The protein below binds the small molecule below.
Small molecule (SMILES): Nc1ccn([C@@H]2O[C@H](CO[P](=O)(O)O[C@H]3[C@@H](O)[C@H](n4ccc(=O)[nH]c4=O)O[C@@H]3CO[P](=O)(O)O[C@H]3[C@@H](O)[C@H](n4ccc(N)nc4=O)O[C@@H]3CO[P](=O)(O)O[C@H]3[C@@H](O)[C@H](n4ccc(=O)[nH]c4=O)O[C@@H]3CO[P](=O)(O)O[C@H]3[C@@H](O)[C@H](n4cnc5c(=O)nc(N)[nH]c54)O[C@@H]3CO[P](=O)(O)O[C@H]3[C@@H](O)[C@H](n4cnc5c(N)ncnc54)O[C@@H]3CO)[C@@H](O)[C@H]2O)c(=O)n1

Sequence of chain 49.C:
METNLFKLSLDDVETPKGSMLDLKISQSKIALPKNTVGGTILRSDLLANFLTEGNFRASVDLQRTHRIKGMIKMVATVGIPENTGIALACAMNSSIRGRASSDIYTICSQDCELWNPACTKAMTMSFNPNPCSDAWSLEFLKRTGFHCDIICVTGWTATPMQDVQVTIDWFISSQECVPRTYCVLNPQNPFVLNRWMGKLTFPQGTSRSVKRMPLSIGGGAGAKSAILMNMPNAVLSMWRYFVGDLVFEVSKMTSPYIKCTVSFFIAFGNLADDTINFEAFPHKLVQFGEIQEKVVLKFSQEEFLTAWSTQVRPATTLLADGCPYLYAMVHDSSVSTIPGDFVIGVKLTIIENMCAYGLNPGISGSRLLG

Binding-site contacts:
Ligand atom C4' contacts residue GLU2 of chain 49.C at 3.5 Å.
Ligand atom N6 contacts residue ILE350 of chain 3.C at 4.0 Å.
Ligand atom OP1 contacts residue THR124 of chain 3.C at 3.8 Å.
Ligand atom OP1 contacts residue THR3 of chain 49.C at 2.9 Å (h-bond).
Ligand atom OP1 contacts residue SER126 of chain 3.C at 2.8 Å (h-bond).
Ligand atom C4' contacts residue THR124 of chain 3.C at 3.6 Å.
Ligand atom C4 contacts residue VAL192 of chain 3.C at 3.9 Å (hydrophobic).
Ligand atom C6 contacts residue ILE350 of chain 3.C at 3.8 Å (hydrophobic).
Ligand atom C2 contacts residue VAL192 of chain 3.C at 3.7 Å (hydrophobic).
Ligand atom C5 contacts residue ILE350 of chain 3.C at 3.6 Å (hydrophobic).
Ligand atom OP1 contacts residue LYS7 of chain 49.C at 3.4 Å (salt-bridge).
Ligand atom P contacts residue THR3 of chain 49.C at 3.9 Å.
Ligand atom O3' contacts residue SER126 of chain 3.C at 3.3 Å.
Ligand atom N7 contacts residue ILE350 of chain 3.C at 3.8 Å.
Ligand atom OP1 contacts residue THR124 of chain 3.C at 4.0 Å.
Ligand atom P contacts residue SER126 of chain 3.C at 3.7 Å.
Ligand atom C1' contacts residue ARG180 of chain 3.C at 3.7 Å.
Ligand atom C5' contacts residue THR124 of chain 3.C at 3.5 Å.
Ligand atom N3 contacts residue VAL192 of chain 3.C at 3.4 Å.
Ligand atom OP2 contacts residue LYS7 of chain 49.C at 2.6 Å (salt-bridge).
Ligand atom O3' contacts residue GLU2 of chain 49.C at 3.6 Å.
Ligand atom O2' contacts residue SER126 of chain 3.C at 3.6 Å (h-bond).
Ligand atom C5' contacts residue GLU2 of chain 49.C at 3.2 Å.
Ligand atom N6 contacts residue THR349 of chain 3.C at 3.9 Å.
Ligand atom O2' contacts residue MET125 of chain 3.C at 3.6 Å.
Ligand atom C5' contacts residue SER126 of chain 3.C at 3.9 Å.
Ligand atom O4' contacts residue MET1 of chain 49.C at 3.7 Å.
Ligand atom C1' contacts residue PRO190 of chain 3.C at 3.9 Å (hydrophobic).
Ligand atom O5' contacts residue LYS7 of chain 49.C at 3.4 Å (salt-bridge).
Ligand atom C4' contacts residue MET1 of chain 49.C at 3.9 Å (hydrophobic).
Ligand atom P contacts residue LYS7 of chain 49.C at 3.2 Å.
Ligand atom O4' contacts residue ARG180 of chain 3.C at 4.0 Å.
Ligand atom C2 contacts residue ARG180 of chain 3.C at 3.6 Å.
Ligand atom C4' contacts residue SER126 of chain 3.C at 3.4 Å.
Ligand atom O3' contacts residue THR3 of chain 49.C at 3.8 Å.
Ligand atom N3 contacts residue ARG180 of chain 3.C at 4.0 Å.
Ligand atom O4' contacts residue PRO190 of chain 3.C at 3.2 Å.
Ligand atom O2' contacts residue ARG180 of chain 3.C at 3.9 Å.
Ligand atom OP1 contacts residue ASN4 of chain 49.C at 3.5 Å.
Ligand atom O2' contacts residue MET1 of chain 49.C at 3.2 Å (h-bond).

Sequence of chain 3.C:
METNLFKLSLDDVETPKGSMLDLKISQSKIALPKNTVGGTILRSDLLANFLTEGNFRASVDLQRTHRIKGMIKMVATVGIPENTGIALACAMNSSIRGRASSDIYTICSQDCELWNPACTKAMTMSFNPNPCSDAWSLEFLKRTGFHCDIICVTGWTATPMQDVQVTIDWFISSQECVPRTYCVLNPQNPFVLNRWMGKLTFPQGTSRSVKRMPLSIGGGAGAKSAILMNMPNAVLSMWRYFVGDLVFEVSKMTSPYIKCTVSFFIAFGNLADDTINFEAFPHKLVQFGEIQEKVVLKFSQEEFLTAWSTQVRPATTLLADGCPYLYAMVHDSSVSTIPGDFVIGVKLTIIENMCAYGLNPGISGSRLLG